Sequence of chain 1.A:
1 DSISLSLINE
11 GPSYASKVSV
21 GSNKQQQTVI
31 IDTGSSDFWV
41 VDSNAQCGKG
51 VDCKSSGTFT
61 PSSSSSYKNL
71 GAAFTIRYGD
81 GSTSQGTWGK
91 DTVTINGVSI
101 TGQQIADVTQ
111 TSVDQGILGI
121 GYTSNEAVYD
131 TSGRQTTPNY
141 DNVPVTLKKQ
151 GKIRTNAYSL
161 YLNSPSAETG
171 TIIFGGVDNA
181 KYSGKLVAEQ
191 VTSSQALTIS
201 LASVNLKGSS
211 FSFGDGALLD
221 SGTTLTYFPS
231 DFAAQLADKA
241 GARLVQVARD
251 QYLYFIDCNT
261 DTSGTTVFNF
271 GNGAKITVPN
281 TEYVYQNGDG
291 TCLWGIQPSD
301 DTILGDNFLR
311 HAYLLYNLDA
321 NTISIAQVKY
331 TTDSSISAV

A protein and the small-molecule ligand that binds it are described below.
Small molecule (SMILES): CC(C)[C@H](NC(=O)OC(C)(C)C)C(=O)N[C@H](C(=O)N[C@@H](Cc1ccccc1)[C@@H](O)CC(=O)N[C@@H](C)C=O)C(C)C

Binding-site contacts:
Ligand atom C contacts residue PGE1 of chain 1.N at 3.2 Å.
Ligand atom CE2 contacts residue ASP80 of chain 1.A at 3.5 Å.
Ligand atom N contacts residue GLY222 of chain 1.A at 3.0 Å (h-bond).
Ligand atom O contacts residue FOR1 of chain 1.M at 2.3 Å (h-bond).
Ligand atom CM contacts residue ASP220 of chain 1.A at 3.4 Å.
Ligand atom O contacts residue TYR78 of chain 1.A at 3.5 Å.
Ligand atom OH contacts residue ASP32 of chain 1.A at 2.5 Å (salt-bridge).
Ligand atom N contacts residue THR224 of chain 1.A at 2.9 Å (h-bond).
Ligand atom N contacts residue FOR1 of chain 1.M at 3.6 Å (h-bond).
Ligand atom N contacts residue GLY34 of chain 1.A at 2.9 Å (h-bond).
Ligand atom C8 contacts residue TYR285 of chain 1.A at 3.6 Å (hydrophobic).
Ligand atom CG2 contacts residue SER13 of chain 1.A at 3.5 Å.
Ligand atom O contacts residue ASP80 of chain 1.A at 3.3 Å (salt-bridge).
Ligand atom O contacts residue PGE1 of chain 1.N at 3.4 Å (h-bond).
Ligand atom O contacts residue GLY34 of chain 1.A at 3.2 Å (h-bond).
Ligand atom O contacts residue GLY79 of chain 1.A at 3.2 Å (h-bond).
Ligand atom O contacts residue GLY79 of chain 1.A at 2.7 Å (h-bond).
Ligand atom CA contacts residue PGE1 of chain 1.N at 3.3 Å.
Ligand atom CE2 contacts residue SER82 of chain 1.A at 3.3 Å.
Ligand atom C contacts residue FOR1 of chain 1.M at 1.3 Å.
Ligand atom O2 contacts residue THR224 of chain 1.A at 3.5 Å (h-bond).
Ligand atom CB contacts residue FOR1 of chain 1.M at 3.0 Å.
Ligand atom CH contacts residue ASP220 of chain 1.A at 3.5 Å.
Ligand atom C contacts residue PGE1 of chain 1.N at 3.5 Å.
Ligand atom O contacts residue THR224 of chain 1.A at 3.0 Å (h-bond).
Ligand atom CH contacts residue ASP32 of chain 1.A at 3.4 Å.
Ligand atom CG1 contacts residue THR223 of chain 1.A at 3.5 Å.
Ligand atom CA contacts residue FOR1 of chain 1.M at 2.3 Å.
Ligand atom CB contacts residue ASP32 of chain 1.A at 3.4 Å.
Ligand atom CG2 contacts residue THR224 of chain 1.A at 3.5 Å.
Ligand atom O contacts residue TYR78 of chain 1.A at 3.2 Å.
Ligand atom OH contacts residue GLY222 of chain 1.A at 3.5 Å (h-bond).
Ligand atom N contacts residue ASP80 of chain 1.A at 3.2 Å (salt-bridge).
Ligand atom O contacts residue THR223 of chain 1.A at 3.3 Å.
Ligand atom OH contacts residue ASP220 of chain 1.A at 2.5 Å (salt-bridge).
Ligand atom O contacts residue ASN125 of chain 1.A at 3.1 Å (h-bond).
Ligand atom CA contacts residue ASP80 of chain 1.A at 3.5 Å.
Ligand atom CG2 contacts residue TYR227 of chain 1.A at 3.6 Å (hydrophobic).
Ligand atom CA contacts residue THR223 of chain 1.A at 3.5 Å.
Ligand atom CB contacts residue GLY222 of chain 1.A at 3.4 Å.